Sequence of chain 55.E:
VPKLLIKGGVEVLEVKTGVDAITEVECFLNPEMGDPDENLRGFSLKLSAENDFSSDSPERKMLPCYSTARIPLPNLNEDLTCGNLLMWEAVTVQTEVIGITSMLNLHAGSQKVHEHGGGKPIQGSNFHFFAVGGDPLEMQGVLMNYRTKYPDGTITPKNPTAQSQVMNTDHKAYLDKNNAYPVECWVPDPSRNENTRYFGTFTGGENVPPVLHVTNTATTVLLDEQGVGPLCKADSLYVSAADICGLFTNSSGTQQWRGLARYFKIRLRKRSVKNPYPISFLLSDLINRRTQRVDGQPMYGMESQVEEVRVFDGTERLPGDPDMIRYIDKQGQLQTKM

Binding-site contacts:
Ligand atom C1 contacts residue THR276 of chain 55.D at 3.4 Å.
Ligand atom C10 contacts residue LYS68 of chain 55.D at 3.8 Å.
Ligand atom O1A contacts residue THR276 of chain 55.D at 2.6 Å (h-bond).
Ligand atom O8 contacts residue LYS68 of chain 55.D at 3.5 Å.
Ligand atom C7 contacts residue GLN278 of chain 55.D at 3.8 Å.
Ligand atom C11 contacts residue GLN278 of chain 55.D at 3.5 Å.
Ligand atom C10 contacts residue PHE75 of chain 55.E at 2.7 Å (hydrophobic).
Ligand atom O10 contacts residue LEU62 of chain 55.D at 3.1 Å.
Ligand atom C11 contacts residue ASN272 of chain 55.D at 3.6 Å.
Ligand atom N5 contacts residue ASN272 of chain 55.D at 3.3 Å (h-bond).
Ligand atom C9 contacts residue GLN278 of chain 55.D at 3.2 Å.
Ligand atom C11 contacts residue LYS68 of chain 55.D at 3.8 Å.
Ligand atom C10 contacts residue LEU62 of chain 55.D at 3.5 Å (hydrophobic).
Ligand atom C11 contacts residue HIS138 of chain 55.C at 3.3 Å.
Ligand atom O8 contacts residue ASN272 of chain 55.D at 3.4 Å (h-bond).
Ligand atom C11 contacts residue PHE65 of chain 55.D at 3.8 Å (hydrophobic).
Ligand atom C9 contacts residue LYS68 of chain 55.D at 3.8 Å.
Ligand atom N5 contacts residue PHE75 of chain 55.E at 3.8 Å.
Ligand atom O1B contacts residue LYS68 of chain 55.D at 3.6 Å.
Ligand atom O9 contacts residue LEU67 of chain 55.D at 3.2 Å.
Ligand atom O7 contacts residue LEU62 of chain 55.D at 3.5 Å.
Ligand atom C11 contacts residue PHE270 of chain 55.D at 3.9 Å (hydrophobic).
Ligand atom C11 contacts residue PHE75 of chain 55.E at 1.8 Å (hydrophobic).
Ligand atom C11 contacts residue THR276 of chain 55.D at 3.4 Å.
Ligand atom N5 contacts residue LYS68 of chain 55.D at 2.9 Å (salt-bridge).
Ligand atom N5 contacts residue GLN278 of chain 55.D at 3.9 Å.
Ligand atom O8 contacts residue GLN278 of chain 55.D at 3.5 Å (h-bond).
Ligand atom O9 contacts residue LYS68 of chain 55.D at 2.8 Å (salt-bridge).
Ligand atom O8 contacts residue THR276 of chain 55.D at 3.8 Å.
Ligand atom O1B contacts residue THR276 of chain 55.D at 3.5 Å (h-bond).
Ligand atom C1 contacts residue SER274 of chain 55.D at 3.4 Å.
Ligand atom C6 contacts residue LYS68 of chain 55.D at 3.8 Å.
Ligand atom C5 contacts residue LYS68 of chain 55.D at 3.7 Å.
Ligand atom O1A contacts residue ASN272 of chain 55.D at 3.6 Å (h-bond).
Ligand atom O1B contacts residue SER274 of chain 55.D at 2.4 Å (h-bond).
Ligand atom C8 contacts residue GLN278 of chain 55.D at 3.7 Å.
Ligand atom C6 contacts residue ASN272 of chain 55.D at 3.7 Å.
Ligand atom C11 contacts residue LEU62 of chain 55.D at 3.9 Å (hydrophobic).
Ligand atom O10 contacts residue PHE75 of chain 55.E at 2.6 Å.
Ligand atom O1A contacts residue SER274 of chain 55.D at 3.8 Å.

Sequence of chain 55.C:
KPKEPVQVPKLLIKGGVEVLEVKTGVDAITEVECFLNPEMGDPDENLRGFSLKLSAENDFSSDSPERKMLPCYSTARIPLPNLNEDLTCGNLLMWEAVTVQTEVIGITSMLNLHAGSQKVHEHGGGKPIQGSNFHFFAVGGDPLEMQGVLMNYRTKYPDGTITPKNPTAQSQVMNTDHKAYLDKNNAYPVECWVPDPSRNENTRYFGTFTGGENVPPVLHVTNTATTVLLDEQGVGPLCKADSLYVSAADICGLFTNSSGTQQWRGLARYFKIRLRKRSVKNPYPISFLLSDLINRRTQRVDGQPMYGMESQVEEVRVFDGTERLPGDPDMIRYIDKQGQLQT

Sequence of chain 55.D:
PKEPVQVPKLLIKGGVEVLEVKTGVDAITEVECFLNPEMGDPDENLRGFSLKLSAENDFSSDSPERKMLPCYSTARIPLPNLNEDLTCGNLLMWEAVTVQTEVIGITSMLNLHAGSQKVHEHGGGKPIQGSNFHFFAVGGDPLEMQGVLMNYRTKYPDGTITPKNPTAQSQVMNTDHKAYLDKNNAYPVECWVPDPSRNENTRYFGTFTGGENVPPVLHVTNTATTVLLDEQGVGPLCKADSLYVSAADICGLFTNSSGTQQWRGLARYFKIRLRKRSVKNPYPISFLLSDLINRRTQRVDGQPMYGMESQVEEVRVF

This protein binds this small molecule.
Small molecule (SMILES): CC(=O)N[C@H]1[C@H]([C@H](O)[C@H](O)CO)O[C@@](O[C@H](CO)[C@@H](O)[C@@H]2O[C@@H](C(=O)O)C[C@H](O)[C@H]2NC(C)=O)(C(=O)O)C[C@@H]1O